Binding-site contacts:
Ligand atom CZ contacts residue GLU41 of chain 1.B at 3.5 Å.
Ligand atom NH1 contacts residue TRP101 of chain 1.B at 3.7 Å.
Ligand atom C8 contacts residue GLU199 of chain 1.B at 3.7 Å.
Ligand atom O1A contacts residue ARG298 of chain 1.B at 2.9 Å (salt-bridge).
Ligand atom NH1 contacts residue GLU41 of chain 1.B at 3.3 Å.
Ligand atom C9 contacts residue GLU199 of chain 1.B at 3.6 Å.
Ligand atom O1B contacts residue ARG40 of chain 1.B at 2.8 Å (salt-bridge).
Ligand atom C3 contacts residue GLU41 of chain 1.B at 3.7 Å.
Ligand atom C2 contacts residue TYR333 of chain 1.B at 2.9 Å (hydrophobic).
Ligand atom NE contacts residue ASP73 of chain 1.B at 3.1 Å (salt-bridge).
Ligand atom O9 contacts residue GLU199 of chain 1.B at 2.8 Å (salt-bridge).
Ligand atom O1A contacts residue ARG216 of chain 1.B at 3.3 Å (salt-bridge).
Ligand atom NH2 contacts residue TRP101 of chain 1.B at 2.8 Å (h-bond).
Ligand atom C8 contacts residue ARG216 of chain 1.B at 3.5 Å.
Ligand atom O8 contacts residue GLU199 of chain 1.B at 2.8 Å (salt-bridge).
Ligand atom O1B contacts residue TYR333 of chain 1.B at 3.3 Å (h-bond).
Ligand atom O8 contacts residue GLU200 of chain 1.B at 3.6 Å.
Ligand atom C11 contacts residue ILE145 of chain 1.B at 3.6 Å (hydrophobic).
Ligand atom NH1 contacts residue GLU150 of chain 1.B at 3.1 Å (salt-bridge).
Ligand atom C1 contacts residue TYR333 of chain 1.B at 3.1 Å (hydrophobic).
Ligand atom O9 contacts residue ARG147 of chain 1.B at 3.5 Å (salt-bridge).
Ligand atom NH2 contacts residue GLU41 of chain 1.B at 3.7 Å.
Ligand atom O6 contacts residue TYR333 of chain 1.B at 3.5 Å (h-bond).
Ligand atom O10 contacts residue ASP73 of chain 1.B at 3.6 Å.
Ligand atom C3 contacts residue ASP73 of chain 1.B at 3.6 Å.
Ligand atom NE contacts residue GLU41 of chain 1.B at 3.6 Å (salt-bridge).
Ligand atom O9 contacts residue ALA169 of chain 1.B at 3.5 Å.
Ligand atom C9 contacts residue ASN218 of chain 1.B at 3.5 Å.
Ligand atom O1B contacts residue ARG298 of chain 1.B at 3.0 Å (salt-bridge).
Ligand atom C4 contacts residue TYR333 of chain 1.B at 3.8 Å (hydrophobic).
Ligand atom C3 contacts residue TYR333 of chain 1.B at 3.0 Å (hydrophobic).
Ligand atom NH2 contacts residue ARG78 of chain 1.B at 3.0 Å (salt-bridge).
Ligand atom CZ contacts residue TRP101 of chain 1.B at 3.6 Å (hydrophobic).
Ligand atom C1 contacts residue ARG298 of chain 1.B at 3.6 Å.
Ligand atom C4 contacts residue ASP73 of chain 1.B at 3.6 Å.
Ligand atom O1A contacts residue TYR333 of chain 1.B at 3.8 Å.
Ligand atom C9 contacts residue ALA169 of chain 1.B at 3.5 Å (hydrophobic).
Ligand atom C11 contacts residue ARG147 of chain 1.B at 3.7 Å.
Ligand atom O8 contacts residue ARG216 of chain 1.B at 3.3 Å.
Ligand atom O10 contacts residue ARG74 of chain 1.B at 2.8 Å (salt-bridge).

Sequence of chain 1.B:
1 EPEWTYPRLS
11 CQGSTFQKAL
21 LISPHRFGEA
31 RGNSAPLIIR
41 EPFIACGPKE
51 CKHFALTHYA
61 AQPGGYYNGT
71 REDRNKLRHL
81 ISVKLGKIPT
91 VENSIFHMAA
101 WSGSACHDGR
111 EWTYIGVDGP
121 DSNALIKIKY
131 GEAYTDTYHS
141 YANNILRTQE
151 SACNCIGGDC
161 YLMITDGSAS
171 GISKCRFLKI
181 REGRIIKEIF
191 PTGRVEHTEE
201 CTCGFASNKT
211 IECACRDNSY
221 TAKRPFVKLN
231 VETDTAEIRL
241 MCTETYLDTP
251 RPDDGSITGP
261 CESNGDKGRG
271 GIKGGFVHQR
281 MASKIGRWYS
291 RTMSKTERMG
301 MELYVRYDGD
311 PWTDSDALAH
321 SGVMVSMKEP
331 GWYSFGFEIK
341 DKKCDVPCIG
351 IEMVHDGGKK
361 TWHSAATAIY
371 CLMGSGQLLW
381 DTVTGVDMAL

The small molecule below binds the protein below.
Small molecule (SMILES): [H]/N=C(\N)N[C@H]1C=C(C(=O)O)O[C@@H]([C@H](O)[C@H](O)CO)[C@@H]1NC(C)=O